The small molecule below binds the protein below.
Small molecule (SMILES): CC(=O)N[C@@H]1[C@@H](O)[C@H](O)[C@@H](CO)O[C@H]1O

Binding-site contacts:
Ligand atom C2 contacts residue ASN440 of chain 1.D at 2.5 Å.
Ligand atom C1 contacts residue ASN440 of chain 1.D at 1.4 Å.
Ligand atom C3 contacts residue ASN440 of chain 1.D at 3.8 Å.
Ligand atom C8 contacts residue PHE438 of chain 1.D at 3.7 Å (hydrophobic).
Ligand atom C8 contacts residue GLY425 of chain 1.D at 4.4 Å.
Ligand atom C4 contacts residue ASN440 of chain 1.D at 4.2 Å.
Ligand atom O5 contacts residue ASP441 of chain 1.D at 4.3 Å.
Ligand atom C5 contacts residue ASN440 of chain 1.D at 3.7 Å.
Ligand atom N2 contacts residue ASN440 of chain 1.D at 2.9 Å (h-bond).
Ligand atom C7 contacts residue ASN440 of chain 1.D at 3.9 Å.
Ligand atom O7 contacts residue ASN440 of chain 1.D at 4.5 Å.
Ligand atom O5 contacts residue ASN440 of chain 1.D at 2.4 Å (h-bond).

Sequence of chain 1.D:
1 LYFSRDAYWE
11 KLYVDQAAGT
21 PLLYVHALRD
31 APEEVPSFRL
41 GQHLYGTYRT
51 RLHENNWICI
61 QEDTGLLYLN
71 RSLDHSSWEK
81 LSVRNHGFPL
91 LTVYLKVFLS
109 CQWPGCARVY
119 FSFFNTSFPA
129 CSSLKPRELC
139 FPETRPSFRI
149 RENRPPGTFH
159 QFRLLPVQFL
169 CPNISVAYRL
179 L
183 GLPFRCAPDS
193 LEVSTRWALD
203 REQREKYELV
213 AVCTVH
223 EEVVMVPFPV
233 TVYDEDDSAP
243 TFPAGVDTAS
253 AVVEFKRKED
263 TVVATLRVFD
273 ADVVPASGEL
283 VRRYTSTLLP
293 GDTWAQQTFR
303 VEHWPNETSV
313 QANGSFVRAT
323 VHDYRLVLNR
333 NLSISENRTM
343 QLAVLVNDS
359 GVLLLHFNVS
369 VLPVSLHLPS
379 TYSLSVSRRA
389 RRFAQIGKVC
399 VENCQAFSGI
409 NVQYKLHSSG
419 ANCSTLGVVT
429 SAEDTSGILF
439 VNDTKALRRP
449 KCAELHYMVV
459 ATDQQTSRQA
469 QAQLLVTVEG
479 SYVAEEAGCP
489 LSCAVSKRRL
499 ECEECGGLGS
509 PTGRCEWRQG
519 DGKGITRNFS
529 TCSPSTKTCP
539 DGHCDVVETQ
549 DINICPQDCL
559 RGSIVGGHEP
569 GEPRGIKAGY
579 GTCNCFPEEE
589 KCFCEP